Sequence of chain 10.R:
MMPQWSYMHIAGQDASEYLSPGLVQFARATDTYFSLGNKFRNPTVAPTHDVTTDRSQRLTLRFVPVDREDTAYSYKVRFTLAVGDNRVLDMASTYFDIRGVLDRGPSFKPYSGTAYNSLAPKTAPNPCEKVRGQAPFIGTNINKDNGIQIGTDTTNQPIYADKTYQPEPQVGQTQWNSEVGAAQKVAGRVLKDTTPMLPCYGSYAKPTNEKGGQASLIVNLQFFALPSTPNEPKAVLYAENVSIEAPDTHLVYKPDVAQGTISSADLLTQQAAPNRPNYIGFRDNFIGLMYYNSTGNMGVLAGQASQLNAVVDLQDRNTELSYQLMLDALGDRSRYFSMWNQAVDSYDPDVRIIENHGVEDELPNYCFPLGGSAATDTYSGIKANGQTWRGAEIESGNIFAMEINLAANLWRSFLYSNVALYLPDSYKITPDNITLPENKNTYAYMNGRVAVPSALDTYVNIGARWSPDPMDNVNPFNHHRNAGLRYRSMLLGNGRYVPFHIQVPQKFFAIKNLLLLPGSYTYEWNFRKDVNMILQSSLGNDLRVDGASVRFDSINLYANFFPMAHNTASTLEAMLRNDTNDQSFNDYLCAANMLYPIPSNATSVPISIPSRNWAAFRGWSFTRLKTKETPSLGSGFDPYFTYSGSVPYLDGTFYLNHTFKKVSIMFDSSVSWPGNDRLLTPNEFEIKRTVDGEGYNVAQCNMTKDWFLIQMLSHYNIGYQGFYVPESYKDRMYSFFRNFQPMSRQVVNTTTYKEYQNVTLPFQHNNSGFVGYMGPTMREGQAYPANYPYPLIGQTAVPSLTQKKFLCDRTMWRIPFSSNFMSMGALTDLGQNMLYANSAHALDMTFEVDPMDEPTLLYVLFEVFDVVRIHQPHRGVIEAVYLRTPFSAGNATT

Sequence of chain 10.Q:
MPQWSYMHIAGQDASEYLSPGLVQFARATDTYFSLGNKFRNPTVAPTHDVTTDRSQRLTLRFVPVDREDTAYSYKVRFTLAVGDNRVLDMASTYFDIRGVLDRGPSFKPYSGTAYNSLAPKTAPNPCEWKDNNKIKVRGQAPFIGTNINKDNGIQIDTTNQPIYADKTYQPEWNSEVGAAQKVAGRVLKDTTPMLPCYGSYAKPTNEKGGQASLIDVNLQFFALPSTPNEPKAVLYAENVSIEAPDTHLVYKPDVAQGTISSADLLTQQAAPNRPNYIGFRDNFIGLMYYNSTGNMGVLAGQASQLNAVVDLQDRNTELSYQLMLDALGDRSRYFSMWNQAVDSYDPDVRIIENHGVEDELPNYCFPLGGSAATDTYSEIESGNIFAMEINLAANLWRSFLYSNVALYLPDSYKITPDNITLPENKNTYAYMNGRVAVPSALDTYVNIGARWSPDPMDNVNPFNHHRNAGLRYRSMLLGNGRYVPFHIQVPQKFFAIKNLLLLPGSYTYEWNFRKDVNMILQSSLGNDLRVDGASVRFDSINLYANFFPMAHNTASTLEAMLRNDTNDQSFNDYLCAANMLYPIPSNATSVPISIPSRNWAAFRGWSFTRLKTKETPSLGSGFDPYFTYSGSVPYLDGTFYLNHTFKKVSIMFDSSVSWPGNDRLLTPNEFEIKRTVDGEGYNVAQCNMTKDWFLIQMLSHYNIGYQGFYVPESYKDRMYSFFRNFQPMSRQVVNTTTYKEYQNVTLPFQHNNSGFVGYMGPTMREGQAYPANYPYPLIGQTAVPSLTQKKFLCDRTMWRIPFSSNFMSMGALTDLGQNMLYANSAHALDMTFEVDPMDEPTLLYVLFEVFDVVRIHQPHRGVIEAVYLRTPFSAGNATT

Binding-site contacts:
Ligand atom CB contacts residue TYR619 of chain 10.R at 4.0 Å (hydrophobic).
Ligand atom CA contacts residue CYS621 of chain 10.R at 3.2 Å (hydrophobic).
Ligand atom ND1 contacts residue LEU348 of chain 10.R at 3.6 Å.
Ligand atom CE1 contacts residue GLU894 of chain 10.R at 4.1 Å.
Ligand atom CD2 contacts residue ARG845 of chain 10.R at 4.0 Å.
Ligand atom N contacts residue TYR619 of chain 10.R at 3.6 Å.
Ligand atom CB contacts residue ALA857 of chain 10.R at 4.2 Å (hydrophobic).
Ligand atom N contacts residue ASN617 of chain 10.R at 2.9 Å (h-bond).
Ligand atom CD contacts residue ASN617 of chain 10.R at 3.1 Å.
Ligand atom CD2 contacts residue GLU894 of chain 10.R at 3.7 Å.
Ligand atom O contacts residue ARG649 of chain 10.R at 3.3 Å (salt-bridge).
Ligand atom CB contacts residue LEU620 of chain 10.R at 3.8 Å (hydrophobic).
Ligand atom C contacts residue ARG649 of chain 10.R at 3.9 Å.
Ligand atom C contacts residue TYR619 of chain 10.R at 3.2 Å (hydrophobic).
Ligand atom CA contacts residue TYR619 of chain 10.R at 4.2 Å (hydrophobic).
Ligand atom CB contacts residue CYS621 of chain 10.R at 3.5 Å (hydrophobic).
Ligand atom N contacts residue ASP618 of chain 10.R at 3.4 Å (salt-bridge).
Ligand atom NE2 contacts residue GLU894 of chain 10.R at 4.2 Å.
Ligand atom NE2 contacts residue ARG845 of chain 10.R at 4.0 Å.
Ligand atom CA contacts residue ASN617 of chain 10.R at 4.1 Å.
Ligand atom CG contacts residue CYS621 of chain 10.R at 3.9 Å (hydrophobic).
Ligand atom CD contacts residue CYS621 of chain 10.R at 3.5 Å (hydrophobic).
Ligand atom N contacts residue TYR619 of chain 10.R at 3.5 Å (h-bond).
Ligand atom CB contacts residue ARG649 of chain 10.R at 4.1 Å.
Ligand atom N contacts residue ARG649 of chain 10.R at 4.2 Å.
Ligand atom ND1 contacts residue GLU894 of chain 10.R at 3.5 Å (salt-bridge).
Ligand atom CD contacts residue ARG46 of chain 10.Q at 3.3 Å.
Ligand atom O contacts residue TYR619 of chain 10.R at 2.7 Å.
Ligand atom C contacts residue ARG845 of chain 10.R at 4.1 Å.
Ligand atom CB contacts residue PHE896 of chain 10.R at 4.0 Å (hydrophobic).
Ligand atom CG contacts residue ARG46 of chain 10.Q at 3.1 Å.
Ligand atom CB contacts residue TYR619 of chain 10.R at 3.7 Å (hydrophobic).
Ligand atom CE1 contacts residue LEU348 of chain 10.R at 3.5 Å (hydrophobic).
Ligand atom CG contacts residue GLU894 of chain 10.R at 3.2 Å.
Ligand atom CB contacts residue ARG649 of chain 10.R at 4.2 Å.
Ligand atom CA contacts residue TYR619 of chain 10.R at 4.1 Å (hydrophobic).
Ligand atom N contacts residue CYS621 of chain 10.R at 3.0 Å (h-bond).
Ligand atom CB contacts residue GLU894 of chain 10.R at 3.4 Å.
Ligand atom CG contacts residue ASN617 of chain 10.R at 3.7 Å.
Ligand atom O contacts residue ALA857 of chain 10.R at 3.7 Å.

A small-molecule ligand and the protein it binds are described below.
Small molecule (SMILES): NC(N)=NCCC[C@H](NC(=O)[C@@H]1CCCN1)C(=O)N[C@H](C=O)CC1=NC=NC1